Binding-site contacts:
Ligand atom O21 contacts residue THR111 of chain 1.A at 3.9 Å.
Ligand atom C43 contacts residue ILE133 of chain 1.A at 3.7 Å (hydrophobic).
Ligand atom C5 contacts residue ILE133 of chain 1.A at 3.9 Å (hydrophobic).
Ligand atom O1 contacts residue VAL112 of chain 1.A at 3.5 Å.
Ligand atom C21 contacts residue HIS63 of chain 1.A at 3.7 Å.
Ligand atom C1 contacts residue VAL112 of chain 1.A at 4.0 Å (hydrophobic).
Ligand atom C43 contacts residue ASN81 of chain 1.A at 3.0 Å.
Ligand atom O11 contacts residue THR102 of chain 1.A at 3.5 Å (h-bond).
Ligand atom C5 contacts residue GLN115 of chain 1.A at 3.4 Å.
Ligand atom C21 contacts residue GLN115 of chain 1.A at 4.0 Å.
Ligand atom C42 contacts residue ASN81 of chain 1.A at 3.4 Å.
Ligand atom O10 contacts residue THR102 of chain 1.A at 3.6 Å (h-bond).
Ligand atom C1A contacts residue PRO104 of chain 1.A at 3.6 Å (hydrophobic).
Ligand atom O12 contacts residue HIS99 of chain 1.A at 3.1 Å (h-bond).
Ligand atom C4 contacts residue ASN81 of chain 1.A at 3.7 Å.
Ligand atom C62 contacts residue ILE133 of chain 1.A at 3.7 Å (hydrophobic).
Ligand atom O10 contacts residue ARG103 of chain 1.A at 3.3 Å.
Ligand atom O21 contacts residue GLN115 of chain 1.A at 3.4 Å (h-bond).
Ligand atom O1C contacts residue PHE85 of chain 1.A at 3.6 Å.
Ligand atom C42 contacts residue PHE85 of chain 1.A at 3.4 Å (hydrophobic).
Ligand atom C4 contacts residue GLN115 of chain 1.A at 3.5 Å.
Ligand atom C7 contacts residue LEU130 of chain 1.A at 3.8 Å (hydrophobic).
Ligand atom C41 contacts residue SER137 of chain 1.A at 3.8 Å.
Ligand atom O21 contacts residue SER66 of chain 1.A at 3.6 Å.
Ligand atom C3 contacts residue GLN115 of chain 1.A at 3.5 Å.
Ligand atom C11 contacts residue PRO104 of chain 1.A at 3.8 Å (hydrophobic).
Ligand atom C42 contacts residue SER137 of chain 1.A at 3.6 Å.
Ligand atom N4 contacts residue ASN81 of chain 1.A at 2.7 Å (h-bond).
Ligand atom N21 contacts residue LEU59 of chain 1.A at 3.8 Å.
Ligand atom O3 contacts residue ASN81 of chain 1.A at 2.9 Å (h-bond).
Ligand atom N4 contacts residue SER137 of chain 1.A at 3.9 Å.
Ligand atom O3 contacts residue GLN115 of chain 1.A at 3.1 Å (h-bond).
Ligand atom O11 contacts residue PRO104 of chain 1.A at 3.7 Å.
Ligand atom C43 contacts residue SER137 of chain 1.A at 3.3 Å.
Ligand atom C10 contacts residue PRO104 of chain 1.A at 3.4 Å (hydrophobic).
Ligand atom O10 contacts residue PRO104 of chain 1.A at 3.4 Å.
Ligand atom C21 contacts residue LEU59 of chain 1.A at 4.0 Å (hydrophobic).
Ligand atom O3 contacts residue HIS63 of chain 1.A at 2.9 Å (h-bond).
Ligand atom O21 contacts residue HIS63 of chain 1.A at 3.1 Å (h-bond).
Ligand atom C3 contacts residue HIS63 of chain 1.A at 3.8 Å.

This protein binds this small molecule.
Small molecule (SMILES): Cc1c2c(c(O)c3c(O)cccc13)C(=O)[C@]1(O)C(=O)C(C(N)=O)=C(O)[C@@H](N(C)C)[C@@H]1C2

Sequence of chain 1.A:
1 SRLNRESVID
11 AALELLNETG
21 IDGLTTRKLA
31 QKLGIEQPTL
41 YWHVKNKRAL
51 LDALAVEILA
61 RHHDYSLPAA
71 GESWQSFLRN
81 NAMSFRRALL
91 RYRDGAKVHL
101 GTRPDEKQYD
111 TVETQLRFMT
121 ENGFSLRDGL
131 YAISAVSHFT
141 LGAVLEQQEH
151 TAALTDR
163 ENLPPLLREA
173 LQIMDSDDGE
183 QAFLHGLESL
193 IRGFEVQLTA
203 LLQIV